This protein binds this small molecule.
Small molecule (SMILES): O=C(O)CCC(=O)C(=O)O

Sequence of chain 1.A:
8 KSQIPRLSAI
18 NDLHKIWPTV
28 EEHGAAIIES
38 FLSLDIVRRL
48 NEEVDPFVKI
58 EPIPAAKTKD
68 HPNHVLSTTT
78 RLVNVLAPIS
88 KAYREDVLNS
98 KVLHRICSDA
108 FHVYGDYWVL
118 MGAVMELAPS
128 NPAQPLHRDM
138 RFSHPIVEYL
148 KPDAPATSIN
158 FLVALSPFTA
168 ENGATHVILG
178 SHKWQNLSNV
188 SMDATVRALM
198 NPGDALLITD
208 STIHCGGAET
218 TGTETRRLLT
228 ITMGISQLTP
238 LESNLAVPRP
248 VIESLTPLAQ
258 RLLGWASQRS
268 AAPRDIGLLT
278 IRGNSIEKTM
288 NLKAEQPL

Binding-site contacts:
Ligand atom O1 contacts residue HIS211 of chain 1.A at 4.2 Å.
Ligand atom C5 contacts residue GLY213 of chain 1.A at 3.4 Å.
Ligand atom C2 contacts residue NI1 of chain 1.B at 2.8 Å.
Ligand atom C5 contacts residue ARG223 of chain 1.A at 3.6 Å.
Ligand atom C5 contacts residue LEU225 of chain 1.A at 3.8 Å (hydrophobic).
Ligand atom C5 contacts residue THR172 of chain 1.A at 3.8 Å.
Ligand atom O4 contacts residue GLY213 of chain 1.A at 3.5 Å.
Ligand atom C4 contacts residue LEU159 of chain 1.A at 4.2 Å (hydrophobic).
Ligand atom C2 contacts residue HIS211 of chain 1.A at 4.2 Å.
Ligand atom O2 contacts residue 58D1 of chain 1.D at 3.6 Å.
Ligand atom C4 contacts residue CYS212 of chain 1.A at 4.3 Å (hydrophobic).
Ligand atom C3 contacts residue GLN131 of chain 1.A at 3.2 Å.
Ligand atom O2 contacts residue NI1 of chain 1.B at 4.0 Å.
Ligand atom O3 contacts residue LEU225 of chain 1.A at 3.7 Å.
Ligand atom O4 contacts residue LEU225 of chain 1.A at 3.8 Å.
Ligand atom O3 contacts residue THR172 of chain 1.A at 2.7 Å (h-bond).
Ligand atom O2 contacts residue MET122 of chain 1.A at 3.8 Å.
Ligand atom O3 contacts residue ARG223 of chain 1.A at 2.9 Å (salt-bridge).
Ligand atom C3 contacts residue MET122 of chain 1.A at 4.2 Å (hydrophobic).
Ligand atom O2 contacts residue GLN131 of chain 1.A at 2.9 Å (h-bond).
Ligand atom O2 contacts residue LEU73 of chain 1.A at 3.7 Å.
Ligand atom C2 contacts residue HIS134 of chain 1.A at 4.0 Å.
Ligand atom O1 contacts residue ASP136 of chain 1.A at 3.2 Å (salt-bridge).
Ligand atom C4 contacts residue THR172 of chain 1.A at 4.2 Å.
Ligand atom O5 contacts residue GLN131 of chain 1.A at 3.3 Å (h-bond).
Ligand atom O4 contacts residue ARG223 of chain 1.A at 2.9 Å (salt-bridge).
Ligand atom C4 contacts residue GLY213 of chain 1.A at 3.6 Å.
Ligand atom O5 contacts residue HIS211 of chain 1.A at 3.1 Å (h-bond).
Ligand atom O5 contacts residue NI1 of chain 1.B at 2.2 Å (h-bond).
Ligand atom O1 contacts residue HIS134 of chain 1.A at 3.2 Å (h-bond).
Ligand atom C1 contacts residue GLN131 of chain 1.A at 3.5 Å.
Ligand atom O1 contacts residue NI1 of chain 1.B at 2.0 Å (h-bond).
Ligand atom C1 contacts residue HIS134 of chain 1.A at 3.8 Å.
Ligand atom C1 contacts residue 58D1 of chain 1.D at 3.8 Å.
Ligand atom O5 contacts residue HIS134 of chain 1.A at 3.4 Å (h-bond).
Ligand atom O1 contacts residue 58D1 of chain 1.D at 3.3 Å.
Ligand atom C4 contacts residue GLN131 of chain 1.A at 3.6 Å.
Ligand atom C2 contacts residue GLN131 of chain 1.A at 3.0 Å.
Ligand atom C1 contacts residue NI1 of chain 1.B at 2.8 Å.
Ligand atom O3 contacts residue GLY213 of chain 1.A at 3.8 Å.